Binding-site contacts:
Ligand atom C08 contacts residue VAL87 of chain 1.A at 4.1 Å (hydrophobic).
Ligand atom C03 contacts residue VAL111 of chain 1.A at 4.1 Å (hydrophobic).
Ligand atom C07 contacts residue TYR88 of chain 1.A at 4.3 Å (hydrophobic).
Ligand atom C06 contacts residue PHE153 of chain 1.A at 4.1 Å (hydrophobic).
Ligand atom N09 contacts residue ILE78 of chain 1.A at 4.2 Å.
Ligand atom C10 contacts residue ALA99 of chain 1.A at 3.7 Å (hydrophobic).
Ligand atom C05 contacts residue ALA99 of chain 1.A at 3.5 Å (hydrophobic).
Ligand atom C02 contacts residue LEU121 of chain 1.A at 4.3 Å (hydrophobic).
Ligand atom N09 contacts residue LEU84 of chain 1.A at 3.8 Å.
Ligand atom C02 contacts residue MET102 of chain 1.A at 3.4 Å (hydrophobic).
Ligand atom N09 contacts residue ALA99 of chain 1.A at 3.9 Å.
Ligand atom C07 contacts residue VAL87 of chain 1.A at 3.8 Å (hydrophobic).
Ligand atom C04 contacts residue MET102 of chain 1.A at 3.9 Å (hydrophobic).
Ligand atom C02 contacts residue PHE114 of chain 1.A at 4.4 Å (hydrophobic).
Ligand atom C01 contacts residue LEU118 of chain 1.A at 3.6 Å (hydrophobic).
Ligand atom C10 contacts residue VAL103 of chain 1.A at 4.1 Å (hydrophobic).
Ligand atom C08 contacts residue LEU84 of chain 1.A at 3.7 Å (hydrophobic).
Ligand atom C01 contacts residue LEU121 of chain 1.A at 4.1 Å (hydrophobic).
Ligand atom C01 contacts residue SER117 of chain 1.A at 3.9 Å.
Ligand atom N09 contacts residue LEU118 of chain 1.A at 4.3 Å.
Ligand atom C10 contacts residue ILE78 of chain 1.A at 4.4 Å (hydrophobic).
Ligand atom C06 contacts residue LEU118 of chain 1.A at 3.8 Å (hydrophobic).
Ligand atom C01 contacts residue LEU133 of chain 1.A at 4.2 Å (hydrophobic).
Ligand atom C07 contacts residue ALA99 of chain 1.A at 3.8 Å (hydrophobic).
Ligand atom C07 contacts residue LEU91 of chain 1.A at 4.0 Å (hydrophobic).
Ligand atom C08 contacts residue ALA99 of chain 1.A at 3.9 Å (hydrophobic).
Ligand atom C04 contacts residue PHE153 of chain 1.A at 4.4 Å (hydrophobic).
Ligand atom N09 contacts residue TYR88 of chain 1.A at 4.4 Å.
Ligand atom C04 contacts residue ALA99 of chain 1.A at 3.8 Å (hydrophobic).
Ligand atom C02 contacts residue LEU133 of chain 1.A at 4.1 Å (hydrophobic).
Ligand atom C05 contacts residue LEU118 of chain 1.A at 4.2 Å (hydrophobic).
Ligand atom C08 contacts residue LEU118 of chain 1.A at 3.9 Å (hydrophobic).
Ligand atom C01 contacts residue PHE114 of chain 1.A at 3.5 Å (hydrophobic).
Ligand atom C10 contacts residue LEU84 of chain 1.A at 3.9 Å (hydrophobic).
Ligand atom C06 contacts residue LEU121 of chain 1.A at 4.1 Å (hydrophobic).
Ligand atom C08 contacts residue TYR88 of chain 1.A at 3.7 Å (hydrophobic).
Ligand atom C06 contacts residue ALA99 of chain 1.A at 3.6 Å (hydrophobic).
Ligand atom C03 contacts residue MET102 of chain 1.A at 3.8 Å (hydrophobic).
Ligand atom C10 contacts residue LEU118 of chain 1.A at 4.4 Å (hydrophobic).
Ligand atom C07 contacts residue LEU118 of chain 1.A at 3.6 Å (hydrophobic).

This small molecule binds to this protein.
Small molecule (SMILES): CCCCc1cccnc1

Sequence of chain 1.A:
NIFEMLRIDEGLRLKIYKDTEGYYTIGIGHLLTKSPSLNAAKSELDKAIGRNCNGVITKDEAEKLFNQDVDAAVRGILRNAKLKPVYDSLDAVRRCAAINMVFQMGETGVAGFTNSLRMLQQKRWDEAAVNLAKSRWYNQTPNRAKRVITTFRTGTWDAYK